Binding-site contacts:
Ligand atom C8 contacts residue ASN11 of chain 1.A at 4.4 Å.
Ligand atom C2 contacts residue ASN11 of chain 1.A at 2.7 Å.
Ligand atom C5 contacts residue ASN11 of chain 1.A at 3.6 Å.
Ligand atom O7 contacts residue ASN11 of chain 1.A at 3.1 Å (h-bond).
Ligand atom C1 contacts residue ASN11 of chain 1.A at 1.5 Å.
Ligand atom C4 contacts residue ASN11 of chain 1.A at 4.3 Å.
Ligand atom N2 contacts residue ASN11 of chain 1.A at 3.0 Å (h-bond).
Ligand atom O5 contacts residue ASN11 of chain 1.A at 2.4 Å (h-bond).
Ligand atom C3 contacts residue ASN11 of chain 1.A at 3.9 Å.
Ligand atom C7 contacts residue ASN11 of chain 1.A at 3.3 Å.

Sequence of chain 1.A:
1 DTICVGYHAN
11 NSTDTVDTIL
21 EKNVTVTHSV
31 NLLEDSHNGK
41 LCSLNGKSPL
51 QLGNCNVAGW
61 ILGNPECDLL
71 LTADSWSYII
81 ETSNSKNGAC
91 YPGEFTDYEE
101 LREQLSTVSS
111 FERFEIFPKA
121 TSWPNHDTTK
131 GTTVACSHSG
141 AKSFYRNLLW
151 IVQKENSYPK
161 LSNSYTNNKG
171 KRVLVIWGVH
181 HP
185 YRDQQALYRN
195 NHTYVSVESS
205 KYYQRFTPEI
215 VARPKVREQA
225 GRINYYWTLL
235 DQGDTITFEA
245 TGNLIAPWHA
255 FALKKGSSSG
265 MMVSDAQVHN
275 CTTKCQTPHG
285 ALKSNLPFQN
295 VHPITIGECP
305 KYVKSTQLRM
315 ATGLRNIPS

A small-molecule ligand and the protein it binds are described below.
Small molecule (SMILES): CC(=O)N[C@@H]1[C@@H](O)[C@H](O)[C@@H](CO)O[C@H]1O